Binding-site contacts:
Ligand atom C19 contacts residue ILE190 of chain 1.A at 3.7 Å (hydrophobic).
Ligand atom C2 contacts residue LYS186 of chain 1.A at 4.3 Å.
Ligand atom C8 contacts residue SER193 of chain 1.A at 4.2 Å.
Ligand atom C16 contacts residue SER193 of chain 1.A at 4.5 Å.
Ligand atom C11 contacts residue ILE190 of chain 1.A at 4.2 Å (hydrophobic).
Ligand atom C18 contacts residue ILE190 of chain 1.A at 4.1 Å (hydrophobic).
Ligand atom C19 contacts residue PHE189 of chain 1.A at 3.8 Å (hydrophobic).
Ligand atom C15 contacts residue SER193 of chain 1.A at 3.8 Å.
Ligand atom C27 contacts residue VAL194 of chain 1.A at 4.4 Å (hydrophobic).
Ligand atom C25 contacts residue VAL194 of chain 1.A at 4.0 Å (hydrophobic).
Ligand atom C19 contacts residue LYS186 of chain 1.A at 3.9 Å.
Ligand atom C18 contacts residue SER193 of chain 1.A at 3.7 Å.
Ligand atom C26 contacts residue THR197 of chain 1.A at 4.1 Å.
Ligand atom C24 contacts residue VAL194 of chain 1.A at 4.5 Å (hydrophobic).
Ligand atom C7 contacts residue SER193 of chain 1.A at 4.4 Å.
Ligand atom C24 contacts residue THR197 of chain 1.A at 4.1 Å.
Ligand atom C23 contacts residue VAL194 of chain 1.A at 3.9 Å (hydrophobic).

A small-molecule ligand and the protein it binds are described below.
Small molecule (SMILES): CC(C)CCC[C@@H](C)[C@H]1CC[C@H]2[C@@H]3CC=C4C[C@@H](O)CC[C@]4(C)[C@H]3CC[C@]12C

Sequence of chain 1.A:
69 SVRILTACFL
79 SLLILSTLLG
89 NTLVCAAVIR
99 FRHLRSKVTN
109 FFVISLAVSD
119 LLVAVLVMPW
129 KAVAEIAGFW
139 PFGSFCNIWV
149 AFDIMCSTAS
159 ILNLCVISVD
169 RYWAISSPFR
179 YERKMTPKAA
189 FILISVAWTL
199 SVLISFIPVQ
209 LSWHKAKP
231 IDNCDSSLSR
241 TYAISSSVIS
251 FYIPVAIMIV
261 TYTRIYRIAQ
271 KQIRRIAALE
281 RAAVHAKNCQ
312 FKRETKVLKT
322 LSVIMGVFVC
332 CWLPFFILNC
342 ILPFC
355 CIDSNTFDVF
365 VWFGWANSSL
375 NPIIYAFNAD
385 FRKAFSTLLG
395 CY